Binding-site contacts:
Ligand atom C8 contacts residue ALA64 of chain 1.B at 3.7 Å (hydrophobic).
Ligand atom C11 contacts residue TYR61 of chain 1.A at 2.7 Å (hydrophobic).
Ligand atom C8 contacts residue PHE65 of chain 1.B at 3.9 Å (hydrophobic).
Ligand atom C5 contacts residue TYR61 of chain 1.A at 3.9 Å (hydrophobic).
Ligand atom F contacts residue ALA64 of chain 1.B at 3.4 Å.
Ligand atom C12 contacts residue ARG92 of chain 1.B at 3.3 Å.
Ligand atom C9 contacts residue LEU90 of chain 1.B at 4.0 Å (hydrophobic).
Ligand atom C10 contacts residue LEU90 of chain 1.B at 3.5 Å (hydrophobic).
Ligand atom O contacts residue ARG92 of chain 1.B at 3.3 Å (salt-bridge).
Ligand atom O1 contacts residue ARG99 of chain 1.B at 3.6 Å.
Ligand atom F contacts residue TYR61 of chain 1.B at 3.8 Å.
Ligand atom O1 contacts residue LEU90 of chain 1.B at 3.9 Å.
Ligand atom F contacts residue PHE65 of chain 1.B at 3.0 Å.
Ligand atom C2 contacts residue GLU89 of chain 1.B at 3.9 Å.
Ligand atom C12 contacts residue TYR61 of chain 1.A at 3.4 Å (hydrophobic).
Ligand atom S contacts residue TYR61 of chain 1.A at 1.7 Å (h-bond).
Ligand atom O2 contacts residue ARG60 of chain 1.A at 3.3 Å.
Ligand atom C4 contacts residue TYR61 of chain 1.A at 3.6 Å (hydrophobic).
Ligand atom C1 contacts residue ARG92 of chain 1.B at 3.8 Å.
Ligand atom O1 contacts residue ASP93 of chain 1.B at 2.8 Å (salt-bridge).
Ligand atom O1 contacts residue ARG92 of chain 1.B at 3.5 Å.
Ligand atom C2 contacts residue LEU90 of chain 1.B at 3.0 Å (hydrophobic).
Ligand atom F contacts residue PHE57 of chain 1.B at 3.0 Å.
Ligand atom C9 contacts residue ALA64 of chain 1.B at 3.5 Å (hydrophobic).
Ligand atom C contacts residue ARG99 of chain 1.B at 3.9 Å.
Ligand atom C7 contacts residue PHE57 of chain 1.B at 3.6 Å (hydrophobic).
Ligand atom C11 contacts residue ARG92 of chain 1.B at 3.9 Å.
Ligand atom C3 contacts residue LEU90 of chain 1.B at 3.5 Å (hydrophobic).
Ligand atom O3 contacts residue TYR61 of chain 1.A at 2.5 Å (h-bond).
Ligand atom O2 contacts residue TYR61 of chain 1.A at 2.6 Å (h-bond).
Ligand atom O1 contacts residue PHE91 of chain 1.B at 4.0 Å.
Ligand atom O contacts residue ASP93 of chain 1.B at 2.6 Å (salt-bridge).
Ligand atom C contacts residue ARG92 of chain 1.B at 3.8 Å.
Ligand atom C2 contacts residue ARG99 of chain 1.B at 3.6 Å.
Ligand atom C5 contacts residue LEU90 of chain 1.B at 3.9 Å (hydrophobic).
Ligand atom C1 contacts residue GLU89 of chain 1.B at 4.0 Å.
Ligand atom O2 contacts residue ARG92 of chain 1.B at 3.4 Å (salt-bridge).
Ligand atom C3 contacts residue ARG99 of chain 1.B at 3.7 Å.
Ligand atom C contacts residue ASP93 of chain 1.B at 3.6 Å.
Ligand atom C8 contacts residue PHE57 of chain 1.B at 3.6 Å (hydrophobic).

Sequence of chain 1.A:
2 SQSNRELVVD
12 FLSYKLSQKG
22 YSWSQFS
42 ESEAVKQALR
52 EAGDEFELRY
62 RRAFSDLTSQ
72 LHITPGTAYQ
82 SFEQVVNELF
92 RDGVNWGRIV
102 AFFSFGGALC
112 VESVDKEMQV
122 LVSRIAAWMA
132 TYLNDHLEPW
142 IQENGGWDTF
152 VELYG

The protein below binds the small molecule below.
Small molecule (SMILES): O=C(O)c1ccc(-c2ccc(F)cc2)c(S(=O)(=O)F)c1

Sequence of chain 1.B:
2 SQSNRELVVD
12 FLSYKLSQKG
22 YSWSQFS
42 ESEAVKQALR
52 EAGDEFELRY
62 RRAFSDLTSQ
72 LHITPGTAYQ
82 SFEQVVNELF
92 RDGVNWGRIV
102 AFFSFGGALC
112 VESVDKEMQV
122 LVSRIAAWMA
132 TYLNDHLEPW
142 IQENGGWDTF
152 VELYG